Binding-site contacts:
Ligand atom C6 contacts residue ASN485 of chain 2.A at 3.3 Å.
Ligand atom C4 contacts residue GLY676 of chain 2.A at 3.8 Å.
Ligand atom O3 contacts residue ALA674 of chain 2.A at 3.4 Å (h-bond).
Ligand atom O3 contacts residue GLU673 of chain 2.A at 2.8 Å (salt-bridge).
Ligand atom C6 contacts residue GLY136 of chain 2.A at 3.7 Å.
Ligand atom O4 contacts residue THR677 of chain 2.A at 3.9 Å.
Ligand atom C11 contacts residue ASN283 of chain 2.A at 4.0 Å.
Ligand atom O6 contacts residue LEU140 of chain 2.A at 3.9 Å.
Ligand atom O2 contacts residue TYR574 of chain 2.A at 3.0 Å (h-bond).
Ligand atom O3 contacts residue GLY676 of chain 2.A at 3.2 Å (h-bond).
Ligand atom O5 contacts residue LEU137 of chain 2.A at 3.5 Å (h-bond).
Ligand atom O6 contacts residue VAL456 of chain 2.A at 3.8 Å.
Ligand atom O8 contacts residue ASN134 of chain 2.A at 3.9 Å.
Ligand atom O7 contacts residue GLY136 of chain 2.A at 3.5 Å (h-bond).
Ligand atom C6 contacts residue HIS378 of chain 2.A at 3.6 Å.
Ligand atom C5 contacts residue LEU137 of chain 2.A at 3.7 Å (hydrophobic).
Ligand atom C1 contacts residue LEU137 of chain 2.A at 3.9 Å (hydrophobic).
Ligand atom O4 contacts residue GLY676 of chain 2.A at 2.9 Å (h-bond).
Ligand atom C6 contacts residue LEU137 of chain 2.A at 3.9 Å (hydrophobic).
Ligand atom C5 contacts residue GLY136 of chain 2.A at 3.6 Å.
Ligand atom C2 contacts residue GLU673 of chain 2.A at 3.9 Å.
Ligand atom C14 contacts residue ASP284 of chain 2.A at 4.0 Å.
Ligand atom O3 contacts residue SER675 of chain 2.A at 3.0 Å (h-bond).
Ligand atom O4 contacts residue SER675 of chain 2.A at 3.6 Å.
Ligand atom O4 contacts residue ASN485 of chain 2.A at 3.5 Å (h-bond).
Ligand atom O5 contacts residue GLY136 of chain 2.A at 4.0 Å.
Ligand atom C10 contacts residue HIS342 of chain 2.A at 4.0 Å.
Ligand atom C7 contacts residue LEU137 of chain 2.A at 3.6 Å (hydrophobic).
Ligand atom C9 contacts residue ASP284 of chain 2.A at 3.8 Å.
Ligand atom O5 contacts residue HIS378 of chain 2.A at 3.6 Å.
Ligand atom O2 contacts residue HIS378 of chain 2.A at 3.9 Å.
Ligand atom C10 contacts residue GLU89 of chain 2.A at 3.5 Å.
Ligand atom C3 contacts residue GLY676 of chain 2.A at 3.9 Å.
Ligand atom O7 contacts residue LEU137 of chain 2.A at 3.0 Å (h-bond).
Ligand atom C2 contacts residue HIS378 of chain 2.A at 3.5 Å.
Ligand atom O6 contacts residue ASN485 of chain 2.A at 2.8 Å (h-bond).
Ligand atom C3 contacts residue GLU673 of chain 2.A at 3.4 Å.
Ligand atom C12 contacts residue HIS342 of chain 2.A at 3.6 Å.
Ligand atom O6 contacts residue HIS378 of chain 2.A at 2.8 Å (h-bond).
Ligand atom O2 contacts residue GLU673 of chain 2.A at 3.1 Å (salt-bridge).

The protein below binds the small molecule below.
Small molecule (SMILES): O=C(NC(=O)C1CCCCC1)N[C@@H]1O[C@H](CO)[C@@H](O)[C@H](O)[C@H]1O

Sequence of chain 2.A:
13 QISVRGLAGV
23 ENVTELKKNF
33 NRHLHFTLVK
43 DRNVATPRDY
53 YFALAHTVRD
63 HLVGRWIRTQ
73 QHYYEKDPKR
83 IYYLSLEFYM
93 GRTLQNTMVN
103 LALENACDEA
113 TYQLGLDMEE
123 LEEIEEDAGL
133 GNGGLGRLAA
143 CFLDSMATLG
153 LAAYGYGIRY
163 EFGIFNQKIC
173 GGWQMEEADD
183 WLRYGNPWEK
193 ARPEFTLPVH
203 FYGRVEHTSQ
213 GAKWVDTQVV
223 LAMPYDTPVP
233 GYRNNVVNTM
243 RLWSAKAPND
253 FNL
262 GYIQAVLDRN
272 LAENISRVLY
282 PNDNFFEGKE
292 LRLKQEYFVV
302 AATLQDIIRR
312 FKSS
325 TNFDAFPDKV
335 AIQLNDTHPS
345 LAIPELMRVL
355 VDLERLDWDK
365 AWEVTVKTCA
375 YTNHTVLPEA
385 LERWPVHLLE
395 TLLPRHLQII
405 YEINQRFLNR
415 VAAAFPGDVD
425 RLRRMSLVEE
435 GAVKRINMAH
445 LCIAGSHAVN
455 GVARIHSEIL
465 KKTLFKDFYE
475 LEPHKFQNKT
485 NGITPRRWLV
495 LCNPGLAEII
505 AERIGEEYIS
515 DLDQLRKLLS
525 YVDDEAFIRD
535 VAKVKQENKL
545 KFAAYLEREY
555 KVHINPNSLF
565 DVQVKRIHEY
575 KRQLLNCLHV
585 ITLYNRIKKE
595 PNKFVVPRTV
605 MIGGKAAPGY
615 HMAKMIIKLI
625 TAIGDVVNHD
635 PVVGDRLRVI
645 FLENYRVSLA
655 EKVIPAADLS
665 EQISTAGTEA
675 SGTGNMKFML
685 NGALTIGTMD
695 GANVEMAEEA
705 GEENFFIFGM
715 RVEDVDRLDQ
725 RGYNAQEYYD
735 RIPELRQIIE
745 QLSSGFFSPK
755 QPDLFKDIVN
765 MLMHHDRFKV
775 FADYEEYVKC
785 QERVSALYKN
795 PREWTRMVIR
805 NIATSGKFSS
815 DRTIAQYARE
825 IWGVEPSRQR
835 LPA